Binding-site contacts:
Ligand atom O5 contacts residue HIS171 of chain 2.A at 3.1 Å.
Ligand atom C2' contacts residue LEU267 of chain 2.A at 3.8 Å (hydrophobic).
Ligand atom O4 contacts residue MET204 of chain 2.A at 3.9 Å.
Ligand atom C6 contacts residue THR183 of chain 2.A at 3.4 Å.
Ligand atom O1 contacts residue HIS171 of chain 2.A at 3.4 Å (h-bond).
Ligand atom O5 contacts residue MET204 of chain 2.A at 3.1 Å.
Ligand atom O4 contacts residue HIS171 of chain 2.A at 2.9 Å.
Ligand atom O6 contacts residue TRP238 of chain 2.A at 3.4 Å (h-bond).
Ligand atom O1 contacts residue SER173 of chain 2.A at 3.9 Å.
Ligand atom C5 contacts residue TRP238 of chain 2.A at 3.7 Å (hydrophobic).
Ligand atom C6 contacts residue PHE174 of chain 2.A at 4.0 Å (hydrophobic).
Ligand atom C1 contacts residue MET204 of chain 2.A at 3.8 Å (hydrophobic).
Ligand atom O5 contacts residue PHE174 of chain 2.A at 4.0 Å.
Ligand atom C6 contacts residue TRP238 of chain 2.A at 3.5 Å (hydrophobic).
Ligand atom C4 contacts residue TRP238 of chain 2.A at 3.7 Å (hydrophobic).
Ligand atom C1 contacts residue UDP1 of chain 2.H at 3.6 Å.
Ligand atom C6' contacts residue LEU267 of chain 2.A at 4.0 Å (hydrophobic).
Ligand atom C4 contacts residue ASP264 of chain 2.A at 3.3 Å.
Ligand atom C2 contacts residue MET204 of chain 2.A at 4.0 Å (hydrophobic).
Ligand atom C3 contacts residue UDP1 of chain 2.H at 3.7 Å.
Ligand atom O3 contacts residue MET204 of chain 2.A at 3.9 Å.
Ligand atom C6 contacts residue GLU241 of chain 2.A at 3.6 Å.
Ligand atom C4 contacts residue GLU241 of chain 2.A at 3.4 Å.
Ligand atom O4 contacts residue ASP264 of chain 2.A at 2.7 Å (salt-bridge).
Ligand atom C2' contacts residue SER173 of chain 2.A at 3.7 Å.
Ligand atom C2 contacts residue HIS171 of chain 2.A at 3.8 Å.
Ligand atom O2 contacts residue UDP1 of chain 2.H at 4.0 Å.
Ligand atom O4 contacts residue GLU241 of chain 2.A at 2.7 Å (salt-bridge).
Ligand atom C6 contacts residue TYR202 of chain 2.A at 3.8 Å (hydrophobic).
Ligand atom C4 contacts residue HIS171 of chain 2.A at 3.8 Å.
Ligand atom C5 contacts residue HIS171 of chain 2.A at 3.8 Å.
Ligand atom C3 contacts residue TRP238 of chain 2.A at 3.9 Å (hydrophobic).
Ligand atom O6 contacts residue PHE174 of chain 2.A at 3.5 Å.
Ligand atom O3 contacts residue UDP1 of chain 2.H at 2.6 Å (h-bond).
Ligand atom O2 contacts residue UDP1 of chain 2.H at 2.8 Å (h-bond).
Ligand atom C1' contacts residue SER173 of chain 2.A at 3.5 Å.
Ligand atom C1 contacts residue HIS171 of chain 2.A at 3.8 Å.
Ligand atom O6 contacts residue THR183 of chain 2.A at 2.8 Å (h-bond).
Ligand atom C2 contacts residue UDP1 of chain 2.H at 3.5 Å.
Ligand atom C1' contacts residue HIS171 of chain 2.A at 4.0 Å.

A small-molecule ligand and the protein it binds are described below.
Small molecule (SMILES): CCCCCCO[C@@H]1O[C@H](CO)[C@H](O)[C@H](O)[C@H]1O[C@@H]1O[C@@H](C)[C@@H](O)[C@@H](O)[C@@H]1O

Sequence of chain 2.A:
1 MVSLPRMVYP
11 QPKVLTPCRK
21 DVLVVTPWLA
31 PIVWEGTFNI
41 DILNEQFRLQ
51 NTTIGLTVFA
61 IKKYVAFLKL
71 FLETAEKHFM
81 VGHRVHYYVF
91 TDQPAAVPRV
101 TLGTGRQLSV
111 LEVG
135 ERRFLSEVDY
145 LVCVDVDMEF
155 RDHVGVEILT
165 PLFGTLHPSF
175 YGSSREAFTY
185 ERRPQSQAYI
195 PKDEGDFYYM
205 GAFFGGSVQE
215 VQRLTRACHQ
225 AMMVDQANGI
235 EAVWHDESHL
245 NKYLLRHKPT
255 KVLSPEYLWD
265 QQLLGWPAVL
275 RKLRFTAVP